Sequence of chain 1.B:
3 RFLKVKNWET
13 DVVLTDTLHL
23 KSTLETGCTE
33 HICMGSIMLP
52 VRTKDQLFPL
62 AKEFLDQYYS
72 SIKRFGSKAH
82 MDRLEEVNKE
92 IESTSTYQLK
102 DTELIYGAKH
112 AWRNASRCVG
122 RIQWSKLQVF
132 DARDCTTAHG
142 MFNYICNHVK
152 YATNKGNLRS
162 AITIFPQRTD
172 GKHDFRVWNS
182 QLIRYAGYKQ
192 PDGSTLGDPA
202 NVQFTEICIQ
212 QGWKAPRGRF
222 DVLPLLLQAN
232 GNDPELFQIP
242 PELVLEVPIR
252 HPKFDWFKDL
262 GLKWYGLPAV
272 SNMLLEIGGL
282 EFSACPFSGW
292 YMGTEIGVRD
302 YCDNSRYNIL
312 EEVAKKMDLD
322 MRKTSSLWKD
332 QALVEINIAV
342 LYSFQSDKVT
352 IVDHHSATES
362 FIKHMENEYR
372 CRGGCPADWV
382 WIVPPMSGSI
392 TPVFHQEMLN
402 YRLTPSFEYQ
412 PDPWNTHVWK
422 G

Binding-site contacts:
Ligand atom C02 contacts residue HEM1 of chain 1.H at 3.5 Å.
Ligand atom C21 contacts residue HEM1 of chain 1.H at 3.2 Å.
Ligand atom C04 contacts residue HEM1 of chain 1.H at 3.3 Å.
Ligand atom C06 contacts residue PHE288 of chain 1.B at 3.7 Å (hydrophobic).
Ligand atom C08 contacts residue HEM1 of chain 1.H at 3.6 Å.
Ligand atom N29 contacts residue H4B1 of chain 1.I at 2.5 Å (h-bond).
Ligand atom C09 contacts residue HEM1 of chain 1.H at 3.2 Å.
Ligand atom C05 contacts residue HEM1 of chain 1.H at 3.6 Å.
Ligand atom C23 contacts residue TYR410 of chain 1.B at 3.5 Å (hydrophobic).
Ligand atom C07 contacts residue VAL271 of chain 1.B at 3.3 Å (hydrophobic).
Ligand atom C03 contacts residue HEM1 of chain 1.H at 2.9 Å.
Ligand atom C02 contacts residue GLU296 of chain 1.B at 3.4 Å.
Ligand atom N02 contacts residue GLU296 of chain 1.B at 2.6 Å (salt-bridge).
Ligand atom C10 contacts residue HEM1 of chain 1.H at 3.7 Å.
Ligand atom C23 contacts residue HEM1 of chain 1.H at 3.6 Å.
Ligand atom N01 contacts residue GLU296 of chain 1.B at 2.6 Å (salt-bridge).
Ligand atom C25 contacts residue TRP382 of chain 1.B at 3.8 Å (hydrophobic).
Ligand atom C09 contacts residue GLU296 of chain 1.B at 3.5 Å.
Ligand atom C06 contacts residue HEM1 of chain 1.H at 3.2 Å.
Ligand atom C30 contacts residue HEM1 of chain 1.H at 3.2 Å.
Ligand atom C11 contacts residue HEM1 of chain 1.H at 3.4 Å.
Ligand atom C27 contacts residue H4B1 of chain 1.I at 3.4 Å.
Ligand atom C28 contacts residue HEM1 of chain 1.H at 3.2 Å.
Ligand atom N29 contacts residue ARG300 of chain 1.B at 3.6 Å.
Ligand atom N02 contacts residue HEM1 of chain 1.H at 3.6 Å.
Ligand atom O12 contacts residue HEM1 of chain 1.H at 3.6 Å.
Ligand atom C06 contacts residue VAL271 of chain 1.B at 3.5 Å (hydrophobic).
Ligand atom C08 contacts residue VAL271 of chain 1.B at 3.7 Å (hydrophobic).
Ligand atom N01 contacts residue HEM1 of chain 1.H at 3.7 Å.
Ligand atom C26 contacts residue HEM1 of chain 1.H at 3.5 Å.
Ligand atom C22 contacts residue HEM1 of chain 1.H at 3.2 Å.
Ligand atom C27 contacts residue TRP382 of chain 1.B at 3.5 Å (hydrophobic).
Ligand atom N29 contacts residue HEM1 of chain 1.H at 2.8 Å (h-bond).
Ligand atom C07 contacts residue HEM1 of chain 1.H at 3.5 Å.
Ligand atom C10 contacts residue GLU296 of chain 1.B at 3.5 Å.
Ligand atom C28 contacts residue H4B1 of chain 1.I at 3.5 Å.
Ligand atom C30 contacts residue ARG300 of chain 1.B at 3.3 Å.
Ligand atom N02 contacts residue PRO269 of chain 1.B at 3.8 Å.
Ligand atom C30 contacts residue H4B1 of chain 1.I at 3.5 Å.
Ligand atom N02 contacts residue TRP291 of chain 1.B at 2.8 Å (h-bond).

The small molecule below binds the protein below.
Small molecule (SMILES): CNCCc1cccc(OCc2ccc3ccc(N)nc3c2)c1